Sequence of chain 1.B:
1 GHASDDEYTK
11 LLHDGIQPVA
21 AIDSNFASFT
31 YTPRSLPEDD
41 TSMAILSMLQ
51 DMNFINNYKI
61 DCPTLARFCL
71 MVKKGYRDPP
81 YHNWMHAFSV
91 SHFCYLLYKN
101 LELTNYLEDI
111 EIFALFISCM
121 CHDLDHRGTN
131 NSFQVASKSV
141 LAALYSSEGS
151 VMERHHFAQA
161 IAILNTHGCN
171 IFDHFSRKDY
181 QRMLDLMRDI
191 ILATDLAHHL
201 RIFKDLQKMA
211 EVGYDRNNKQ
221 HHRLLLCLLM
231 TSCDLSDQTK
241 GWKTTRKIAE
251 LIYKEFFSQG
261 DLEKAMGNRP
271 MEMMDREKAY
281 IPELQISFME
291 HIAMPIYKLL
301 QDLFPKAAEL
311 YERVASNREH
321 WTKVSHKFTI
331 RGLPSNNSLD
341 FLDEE

A protein and the small-molecule ligand that binds it are described below.
Small molecule (SMILES): CC[C@@H](NC(=O)c1cnn2cc(C)cnc12)c1ccc(OC(F)(F)F)cc1

Binding-site contacts:
Ligand atom F25 contacts residue LEU235 of chain 1.B at 3.7 Å.
Ligand atom N9 contacts residue PHE288 of chain 1.B at 3.5 Å.
Ligand atom C6 contacts residue GLN285 of chain 1.B at 3.1 Å.
Ligand atom C20 contacts residue THR194 of chain 1.B at 3.8 Å.
Ligand atom F27 contacts residue THR231 of chain 1.B at 3.3 Å.
Ligand atom C1 contacts residue ILE252 of chain 1.B at 3.3 Å (hydrophobic).
Ligand atom C1 contacts residue PHE288 of chain 1.B at 3.5 Å (hydrophobic).
Ligand atom N4 contacts residue PHE288 of chain 1.B at 3.5 Å.
Ligand atom F25 contacts residue LEU196 of chain 1.B at 3.8 Å.
Ligand atom O12 contacts residue LEU235 of chain 1.B at 3.7 Å.
Ligand atom C11 contacts residue PHE288 of chain 1.B at 3.6 Å (hydrophobic).
Ligand atom N5 contacts residue GLN285 of chain 1.B at 3.5 Å (h-bond).
Ligand atom F27 contacts residue HIS199 of chain 1.B at 3.2 Å.
Ligand atom C10 contacts residue TYR253 of chain 1.B at 3.6 Å (hydrophobic).
Ligand atom N4 contacts residue GLN285 of chain 1.B at 3.8 Å.
Ligand atom C11 contacts residue ILE252 of chain 1.B at 3.8 Å (hydrophobic).
Ligand atom C8 contacts residue PHE288 of chain 1.B at 3.6 Å (hydrophobic).
Ligand atom C1 contacts residue GLN238 of chain 1.B at 3.8 Å.
Ligand atom C6 contacts residue PHE288 of chain 1.B at 3.6 Å (hydrophobic).
Ligand atom O23 contacts residue THR194 of chain 1.B at 3.5 Å (h-bond).
Ligand atom C16 contacts residue HIS82 of chain 1.B at 3.3 Å.
Ligand atom C6 contacts residue TYR253 of chain 1.B at 3.8 Å (hydrophobic).
Ligand atom C3 contacts residue PHE288 of chain 1.B at 3.5 Å (hydrophobic).
Ligand atom C10 contacts residue LEU284 of chain 1.B at 3.7 Å (hydrophobic).
Ligand atom F26 contacts residue THR231 of chain 1.B at 3.4 Å.
Ligand atom N5 contacts residue PHE288 of chain 1.B at 3.6 Å.
Ligand atom O12 contacts residue ILE252 of chain 1.B at 3.7 Å.
Ligand atom C2 contacts residue PHE288 of chain 1.B at 3.4 Å (hydrophobic).
Ligand atom C18 contacts residue ASP234 of chain 1.B at 3.8 Å.
Ligand atom C17 contacts residue LEU235 of chain 1.B at 3.9 Å (hydrophobic).
Ligand atom O23 contacts residue LEU196 of chain 1.B at 3.4 Å.
Ligand atom C7 contacts residue PHE256 of chain 1.B at 3.9 Å (hydrophobic).
Ligand atom C19 contacts residue THR194 of chain 1.B at 3.3 Å.
Ligand atom C19 contacts residue ASP234 of chain 1.B at 3.6 Å.
Ligand atom C7 contacts residue PHE288 of chain 1.B at 3.7 Å (hydrophobic).
Ligand atom F25 contacts residue ILE292 of chain 1.B at 3.3 Å.
Ligand atom N9 contacts residue PHE256 of chain 1.B at 3.9 Å.
Ligand atom C8 contacts residue PHE256 of chain 1.B at 3.6 Å (hydrophobic).
Ligand atom F25 contacts residue ILE296 of chain 1.B at 3.8 Å.
Ligand atom C2 contacts residue ILE252 of chain 1.B at 3.6 Å (hydrophobic).